Binding-site contacts:
Ligand atom C7 contacts residue PRO105 of chain 1.E at 4.1 Å (hydrophobic).
Ligand atom O4 contacts residue VAL337 of chain 1.E at 3.8 Å.
Ligand atom O6 contacts residue GLY271 of chain 1.E at 3.7 Å.
Ligand atom C5 contacts residue NAG1 of chain 1.I at 3.8 Å.
Ligand atom O5 contacts residue ASN155 of chain 1.E at 2.4 Å (h-bond).
Ligand atom O7 contacts residue PRO105 of chain 1.E at 3.2 Å.
Ligand atom C1 contacts residue ASN155 of chain 1.E at 1.4 Å.
Ligand atom N2 contacts residue ASN155 of chain 1.E at 2.9 Å (h-bond).
Ligand atom O6 contacts residue SER102 of chain 1.E at 3.3 Å.
Ligand atom C8 contacts residue VAL147 of chain 1.E at 3.7 Å (hydrophobic).
Ligand atom O5 contacts residue LYS145 of chain 1.E at 3.9 Å.
Ligand atom O7 contacts residue ASN269 of chain 1.E at 4.0 Å.
Ligand atom C5 contacts residue SER338 of chain 1.E at 4.0 Å.
Ligand atom C1 contacts residue SER338 of chain 1.E at 3.3 Å.
Ligand atom C5 contacts residue VAL337 of chain 1.E at 3.5 Å (hydrophobic).
Ligand atom C3 contacts residue ASN155 of chain 1.E at 3.8 Å.
Ligand atom O6 contacts residue VAL101 of chain 1.E at 3.9 Å.
Ligand atom C6 contacts residue NAG1 of chain 1.I at 4.0 Å.
Ligand atom C8 contacts residue ASN269 of chain 1.E at 3.4 Å.
Ligand atom C7 contacts residue ASN155 of chain 1.E at 4.0 Å.
Ligand atom C2 contacts residue SER338 of chain 1.E at 3.6 Å.
Ligand atom C5 contacts residue ASN155 of chain 1.E at 3.7 Å.
Ligand atom N2 contacts residue SER338 of chain 1.E at 3.5 Å (h-bond).
Ligand atom O6 contacts residue CYS336 of chain 1.E at 3.1 Å (h-bond).
Ligand atom C6 contacts residue VAL337 of chain 1.E at 4.0 Å (hydrophobic).
Ligand atom O6 contacts residue NAG1 of chain 1.I at 3.3 Å.
Ligand atom O5 contacts residue ARG335 of chain 1.E at 4.0 Å.
Ligand atom O5 contacts residue NAG1 of chain 1.I at 3.3 Å (h-bond).
Ligand atom C2 contacts residue GLU104 of chain 1.E at 4.0 Å.
Ligand atom O5 contacts residue GLU104 of chain 1.E at 4.0 Å.
Ligand atom O6 contacts residue VAL337 of chain 1.E at 3.4 Å (h-bond).
Ligand atom O6 contacts residue CYS270 of chain 1.E at 4.0 Å.
Ligand atom C4 contacts residue GLU104 of chain 1.E at 4.0 Å.
Ligand atom C3 contacts residue SER338 of chain 1.E at 3.5 Å.
Ligand atom C2 contacts residue ASN155 of chain 1.E at 2.5 Å.
Ligand atom O5 contacts residue CYS336 of chain 1.E at 3.9 Å.
Ligand atom C6 contacts residue SER102 of chain 1.E at 4.0 Å.
Ligand atom O6 contacts residue ARG335 of chain 1.E at 4.0 Å.
Ligand atom O3 contacts residue CYS336 of chain 1.E at 3.3 Å (h-bond).
Ligand atom C1 contacts residue NAG1 of chain 1.I at 3.7 Å.

Sequence of chain 1.E:
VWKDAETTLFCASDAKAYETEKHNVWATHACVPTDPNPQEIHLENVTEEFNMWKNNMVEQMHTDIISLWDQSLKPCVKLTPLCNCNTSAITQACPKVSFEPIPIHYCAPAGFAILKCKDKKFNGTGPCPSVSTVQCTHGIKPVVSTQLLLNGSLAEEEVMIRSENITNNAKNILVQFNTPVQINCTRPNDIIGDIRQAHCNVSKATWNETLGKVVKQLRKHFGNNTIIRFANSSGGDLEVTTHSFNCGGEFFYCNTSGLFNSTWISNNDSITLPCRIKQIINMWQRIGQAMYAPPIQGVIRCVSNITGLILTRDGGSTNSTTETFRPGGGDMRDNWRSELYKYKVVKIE

The protein below binds the small molecule below.
Small molecule (SMILES): CC(=O)N[C@H]1[C@H](O[C@H]2[C@H](O)[C@@H](NC(C)=O)CO[C@@H]2CO)O[C@H](CO)[C@@H](O[C@@H]2O[C@H](CO[C@H]3O[C@H](CO)[C@@H](O)[C@H](O)[C@@H]3O)[C@@H](O)[C@H](O[C@H]3O[C@H](CO)[C@@H](O)[C@H](O)[C@@H]3O)[C@@H]2O)[C@@H]1O